A protein and the small-molecule ligand that binds it are described below.
Small molecule (SMILES): CC(=O)N[C@@H]1[C@@H](O)[C@H](O)[C@@H](CO)O[C@H]1O

Sequence of chain 1.J:
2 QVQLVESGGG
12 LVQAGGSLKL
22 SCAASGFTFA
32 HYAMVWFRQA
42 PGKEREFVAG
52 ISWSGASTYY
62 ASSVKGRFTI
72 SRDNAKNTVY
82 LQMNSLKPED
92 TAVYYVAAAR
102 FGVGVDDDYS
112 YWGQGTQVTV

Sequence of chain 1.E:
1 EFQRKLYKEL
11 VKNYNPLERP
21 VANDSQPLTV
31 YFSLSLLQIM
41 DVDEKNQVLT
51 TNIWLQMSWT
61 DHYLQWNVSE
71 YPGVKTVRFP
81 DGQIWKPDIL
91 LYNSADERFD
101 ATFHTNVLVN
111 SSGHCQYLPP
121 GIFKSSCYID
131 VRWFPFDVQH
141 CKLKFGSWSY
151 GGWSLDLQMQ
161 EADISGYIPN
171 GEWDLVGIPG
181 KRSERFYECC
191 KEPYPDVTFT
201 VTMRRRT

Binding-site contacts:
Ligand atom C5 contacts residue ASN23 of chain 1.E at 3.7 Å.
Ligand atom C6 contacts residue SER25 of chain 1.E at 3.6 Å.
Ligand atom C4 contacts residue ASN23 of chain 1.E at 4.2 Å.
Ligand atom C5 contacts residue SER25 of chain 1.E at 3.3 Å.
Ligand atom C8 contacts residue ASN23 of chain 1.E at 3.9 Å.
Ligand atom O5 contacts residue GLN26 of chain 1.E at 4.1 Å.
Ligand atom O7 contacts residue ASN23 of chain 1.E at 4.5 Å.
Ligand atom C1 contacts residue ASN23 of chain 1.E at 1.4 Å.
Ligand atom C3 contacts residue ASN23 of chain 1.E at 3.8 Å.
Ligand atom O6 contacts residue SER25 of chain 1.E at 3.9 Å.
Ligand atom N2 contacts residue ASN23 of chain 1.E at 2.9 Å (h-bond).
Ligand atom O5 contacts residue SER25 of chain 1.E at 2.7 Å (h-bond).
Ligand atom O5 contacts residue ASN23 of chain 1.E at 2.4 Å (h-bond).
Ligand atom C1 contacts residue SER25 of chain 1.E at 3.2 Å.
Ligand atom O7 contacts residue ALA57 of chain 1.J at 3.6 Å.
Ligand atom C7 contacts residue ASN23 of chain 1.E at 3.6 Å.
Ligand atom C2 contacts residue ASN23 of chain 1.E at 2.5 Å.
Ligand atom O6 contacts residue GLN26 of chain 1.E at 4.2 Å.